Binding-site contacts:
Ligand atom O5 contacts residue ASN154 of chain 37.B at 2.4 Å (h-bond).
Ligand atom C3 contacts residue ASN154 of chain 37.B at 3.9 Å.
Ligand atom C8 contacts residue ASN154 of chain 37.B at 3.0 Å.
Ligand atom C2 contacts residue MET151 of chain 37.B at 4.0 Å (hydrophobic).
Ligand atom C5 contacts residue ASN154 of chain 37.B at 3.7 Å.
Ligand atom O4 contacts residue MET151 of chain 37.B at 4.4 Å.
Ligand atom C3 contacts residue MET151 of chain 37.B at 4.1 Å (hydrophobic).
Ligand atom O5 contacts residue MET151 of chain 37.B at 3.7 Å.
Ligand atom C2 contacts residue ASN154 of chain 37.B at 2.5 Å.
Ligand atom C1 contacts residue ASN154 of chain 37.B at 1.4 Å.
Ligand atom O3 contacts residue MET151 of chain 37.B at 4.2 Å.
Ligand atom N2 contacts residue ASN154 of chain 37.B at 2.9 Å.
Ligand atom C5 contacts residue MET151 of chain 37.B at 4.1 Å (hydrophobic).
Ligand atom C1 contacts residue MET151 of chain 37.B at 4.2 Å (hydrophobic).
Ligand atom C4 contacts residue ASN154 of chain 37.B at 4.2 Å.
Ligand atom O7 contacts residue ASN154 of chain 37.B at 4.3 Å.
Ligand atom C7 contacts residue ASN154 of chain 37.B at 3.4 Å.
Ligand atom C4 contacts residue MET151 of chain 37.B at 3.5 Å (hydrophobic).

Sequence of chain 37.B:
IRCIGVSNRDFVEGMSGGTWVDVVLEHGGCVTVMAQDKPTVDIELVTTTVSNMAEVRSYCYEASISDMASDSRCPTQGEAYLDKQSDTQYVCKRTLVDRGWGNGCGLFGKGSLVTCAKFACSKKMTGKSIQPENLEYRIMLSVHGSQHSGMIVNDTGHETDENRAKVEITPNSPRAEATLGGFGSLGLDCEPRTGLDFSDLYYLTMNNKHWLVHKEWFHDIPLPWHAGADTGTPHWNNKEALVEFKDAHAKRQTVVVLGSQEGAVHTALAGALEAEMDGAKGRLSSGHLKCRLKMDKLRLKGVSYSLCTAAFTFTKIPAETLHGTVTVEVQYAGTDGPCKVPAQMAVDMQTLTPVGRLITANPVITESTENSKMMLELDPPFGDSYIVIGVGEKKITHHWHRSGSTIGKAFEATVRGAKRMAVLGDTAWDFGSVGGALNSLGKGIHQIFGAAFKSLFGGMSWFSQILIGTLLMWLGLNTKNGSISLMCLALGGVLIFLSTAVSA

A small-molecule ligand and the protein it binds are described below.
Small molecule (SMILES): CC(=O)N[C@@H]1[C@@H](O)[C@H](O)[C@@H](CO)O[C@H]1O